The protein below binds the small molecule below.
Small molecule (SMILES): Cc1ccc(Nc2c(F)cccc2Cl)c(CC(=O)O)c1

Sequence of chain 1.A:
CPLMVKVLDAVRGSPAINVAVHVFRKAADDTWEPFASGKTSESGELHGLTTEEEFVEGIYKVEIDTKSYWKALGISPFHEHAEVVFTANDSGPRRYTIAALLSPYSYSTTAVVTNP

Binding-site contacts:
Ligand atom CAL contacts residue LYS15 of chain 1.A at 2.9 Å.
Ligand atom CAJ contacts residue LEU17 of chain 2.A at 2.7 Å (hydrophobic).
Ligand atom OAC contacts residue LYS15 of chain 1.A at 3.0 Å (salt-bridge).
Ligand atom CLE contacts residue LUR1 of chain 2.C at 1.3 Å.
Ligand atom CAK contacts residue LYS15 of chain 2.A at 1.2 Å.
Ligand atom CAA contacts residue SER52 of chain 2.A at 3.0 Å.
Ligand atom OAB contacts residue LYS15 of chain 1.A at 3.5 Å (salt-bridge).
Ligand atom CAF contacts residue LUR1 of chain 2.C at 1.2 Å.
Ligand atom CAI contacts residue LYS15 of chain 2.A at 3.0 Å.
Ligand atom CAR contacts residue LUR1 of chain 2.C at 1.9 Å.
Ligand atom CAS contacts residue LYS15 of chain 2.A at 3.4 Å.
Ligand atom OAB contacts residue LYS15 of chain 2.A at 2.8 Å (salt-bridge).
Ligand atom CAN contacts residue LYS15 of chain 1.A at 2.9 Å.
Ligand atom CAK contacts residue LUR1 of chain 2.C at 2.5 Å.
Ligand atom CAA contacts residue LEU17 of chain 2.A at 2.8 Å (hydrophobic).
Ligand atom OAB contacts residue LUR1 of chain 2.C at 2.5 Å.
Ligand atom NAM contacts residue LUR1 of chain 2.C at 1.1 Å (h-bond).
Ligand atom CAJ contacts residue LUR1 of chain 2.C at 1.4 Å.
Ligand atom CAN contacts residue LYS15 of chain 2.A at 3.1 Å.
Ligand atom CAS contacts residue LUR1 of chain 2.C at 1.3 Å.
Ligand atom CAO contacts residue LYS15 of chain 2.A at 1.8 Å.
Ligand atom CAI contacts residue LUR1 of chain 2.C at 2.3 Å.
Ligand atom CAI contacts residue LEU17 of chain 2.A at 2.3 Å (hydrophobic).
Ligand atom CAQ contacts residue LUR1 of chain 2.C at 1.4 Å.
Ligand atom CAR contacts residue LYS15 of chain 2.A at 2.3 Å.
Ligand atom CAP contacts residue LUR1 of chain 2.C at 1.3 Å.
Ligand atom FAD contacts residue ALA108 of chain 1.A at 3.2 Å.
Ligand atom CAH contacts residue ALA108 of chain 2.A at 3.3 Å (hydrophobic).
Ligand atom CAL contacts residue LYS15 of chain 2.A at 2.5 Å.
Ligand atom CAO contacts residue LUR1 of chain 2.C at 2.9 Å.
Ligand atom FAD contacts residue LUR1 of chain 2.C at 0.2 Å.
Ligand atom CAH contacts residue LUR1 of chain 2.C at 0.2 Å.
Ligand atom OAB contacts residue GLU54 of chain 2.A at 3.4 Å (salt-bridge).
Ligand atom CAN contacts residue LUR1 of chain 2.C at 1.5 Å.
Ligand atom CAG contacts residue LUR1 of chain 2.C at 0.1 Å.
Ligand atom OAC contacts residue LUR1 of chain 2.C at 1.9 Å.
Ligand atom CAT contacts residue LUR1 of chain 2.C at 0.2 Å.
Ligand atom CAA contacts residue LYS15 of chain 2.A at 2.4 Å.
Ligand atom CAO contacts residue LEU17 of chain 2.A at 3.0 Å (hydrophobic).
Ligand atom CAL contacts residue LUR1 of chain 2.C at 0.4 Å.

Sequence of chain 2.A:
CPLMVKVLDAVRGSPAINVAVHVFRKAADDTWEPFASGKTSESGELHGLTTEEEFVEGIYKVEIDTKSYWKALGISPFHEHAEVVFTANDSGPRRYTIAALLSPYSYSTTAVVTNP